Sequence of chain 1.A:
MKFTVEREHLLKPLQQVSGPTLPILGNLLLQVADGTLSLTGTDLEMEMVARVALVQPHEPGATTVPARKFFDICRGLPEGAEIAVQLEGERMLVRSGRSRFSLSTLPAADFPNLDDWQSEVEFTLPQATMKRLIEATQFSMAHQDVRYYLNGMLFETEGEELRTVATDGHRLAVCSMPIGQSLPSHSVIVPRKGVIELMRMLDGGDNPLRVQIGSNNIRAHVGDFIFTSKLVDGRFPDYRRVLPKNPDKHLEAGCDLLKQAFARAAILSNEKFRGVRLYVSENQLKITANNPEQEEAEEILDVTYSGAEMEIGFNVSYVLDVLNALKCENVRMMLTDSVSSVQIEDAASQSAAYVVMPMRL

Binding-site contacts:
Ligand atom C6 contacts residue GLY174 of chain 1.A at 3.8 Å.
Ligand atom O1 contacts residue SER346 of chain 1.A at 3.7 Å.
Ligand atom O3 contacts residue VAL247 of chain 1.A at 4.2 Å.
Ligand atom C6 contacts residue THR172 of chain 1.A at 3.5 Å.
Ligand atom C11 contacts residue VAL247 of chain 1.A at 4.0 Å (hydrophobic).
Ligand atom O1 contacts residue VAL361 of chain 1.A at 4.4 Å.
Ligand atom C5 contacts residue THR172 of chain 1.A at 4.0 Å.
Ligand atom C4 contacts residue GLY174 of chain 1.A at 4.1 Å.
Ligand atom C6 contacts residue VAL247 of chain 1.A at 4.2 Å (hydrophobic).
Ligand atom C4 contacts residue MET362 of chain 1.A at 4.0 Å (hydrophobic).
Ligand atom C10 contacts residue VAL247 of chain 1.A at 4.4 Å (hydrophobic).
Ligand atom C12 contacts residue VAL247 of chain 1.A at 3.9 Å (hydrophobic).
Ligand atom N2 contacts residue SER346 of chain 1.A at 3.7 Å.
Ligand atom C5 contacts residue VAL247 of chain 1.A at 3.6 Å (hydrophobic).
Ligand atom N8 contacts residue VAL247 of chain 1.A at 4.4 Å.
Ligand atom C5 contacts residue HIS175 of chain 1.A at 4.2 Å.
Ligand atom C4 contacts residue VAL247 of chain 1.A at 3.5 Å (hydrophobic).
Ligand atom O3 contacts residue VAL360 of chain 1.A at 4.3 Å.
Ligand atom N2 contacts residue MET362 of chain 1.A at 3.8 Å.
Ligand atom N8 contacts residue PRO242 of chain 1.A at 4.2 Å.
Ligand atom N2 contacts residue VAL247 of chain 1.A at 3.7 Å.
Ligand atom C7 contacts residue GLY174 of chain 1.A at 4.2 Å.
Ligand atom C12 contacts residue GLY174 of chain 1.A at 4.5 Å.
Ligand atom O1 contacts residue HIS175 of chain 1.A at 3.5 Å (h-bond).
Ligand atom C5 contacts residue GLY174 of chain 1.A at 3.7 Å.
Ligand atom N2 contacts residue VAL360 of chain 1.A at 4.1 Å.
Ligand atom O1 contacts residue VAL360 of chain 1.A at 3.6 Å.
Ligand atom C6 contacts residue HIS175 of chain 1.A at 4.5 Å.
Ligand atom C12 contacts residue MET362 of chain 1.A at 4.1 Å (hydrophobic).
Ligand atom O3 contacts residue MET362 of chain 1.A at 3.8 Å.
Ligand atom O3 contacts residue SER346 of chain 1.A at 2.9 Å (h-bond).
Ligand atom O1 contacts residue VAL247 of chain 1.A at 4.1 Å.
Ligand atom O1 contacts residue MET362 of chain 1.A at 3.6 Å.
Ligand atom C7 contacts residue VAL247 of chain 1.A at 4.0 Å (hydrophobic).
Ligand atom N2 contacts residue HIS175 of chain 1.A at 4.4 Å.

The protein below binds the small molecule below.
Small molecule (SMILES): O=[N+]([O-])c1ccc2[nH]ccc2c1